Sequence of chain 20.F:
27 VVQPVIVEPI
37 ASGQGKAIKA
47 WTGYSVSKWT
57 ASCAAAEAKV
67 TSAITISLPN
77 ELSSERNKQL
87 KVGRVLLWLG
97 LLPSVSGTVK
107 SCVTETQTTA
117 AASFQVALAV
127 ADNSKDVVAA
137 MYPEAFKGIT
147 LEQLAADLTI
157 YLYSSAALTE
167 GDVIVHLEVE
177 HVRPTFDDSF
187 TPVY

A small-molecule ligand and the protein it binds are described below.
Small molecule (SMILES): Nc1ncnc2c1ncn2[C@@H]1O[C@H]([C@@H]2O[C@@H]3[C@H](O[P](=O)(O)O2)[C@@H](CO[P](=O)(O)O[C@H]2[C@@H](O)[C@H](n4cnc5c(N)ncnc54)O[C@@H]2COP(=O)=O)O[C@H]3n2ccc(=O)[nH]c2=O)[C@@H](O[P](=O)(O)OC[C@H]2O[C@@H](n3ccc(=O)[nH]c3=O)[C@H](O)[C@@H]2O)[C@H]1O

Binding-site contacts:
Ligand atom N1 contacts residue TRP47 of chain 20.F at 3.7 Å.
Ligand atom N9 contacts residue GLU140 of chain 20.F at 4.1 Å.
Ligand atom N9 contacts residue TRP47 of chain 20.F at 3.3 Å.
Ligand atom C6 contacts residue TRP47 of chain 20.F at 3.7 Å (hydrophobic).
Ligand atom O4' contacts residue GLU140 of chain 20.F at 3.0 Å (salt-bridge).
Ligand atom C5' contacts residue ARG90 of chain 20.F at 4.3 Å.
Ligand atom C1' contacts residue TRP47 of chain 20.F at 3.7 Å (hydrophobic).
Ligand atom C2' contacts residue LYS143 of chain 20.F at 3.7 Å.
Ligand atom N3 contacts residue TRP47 of chain 20.F at 3.4 Å.
Ligand atom C8 contacts residue TRP47 of chain 20.F at 3.6 Å (hydrophobic).
Ligand atom C4 contacts residue TRP47 of chain 20.F at 3.3 Å (hydrophobic).
Ligand atom O4' contacts residue LYS143 of chain 20.F at 4.4 Å.
Ligand atom C1' contacts residue GLU140 of chain 20.F at 2.7 Å.
Ligand atom N9 contacts residue LYS143 of chain 20.F at 3.2 Å (salt-bridge).
Ligand atom O4' contacts residue LYS143 of chain 20.F at 4.2 Å.
Ligand atom C4' contacts residue GLU140 of chain 20.F at 3.4 Å.
Ligand atom N7 contacts residue LYS143 of chain 20.F at 3.8 Å.
Ligand atom C5 contacts residue TRP47 of chain 20.F at 3.8 Å (hydrophobic).
Ligand atom C2 contacts residue TRP47 of chain 20.F at 3.4 Å (hydrophobic).
Ligand atom C8 contacts residue LYS143 of chain 20.F at 2.7 Å.
Ligand atom O2' contacts residue GLU140 of chain 20.F at 2.3 Å (salt-bridge).
Ligand atom O4' contacts residue TRP47 of chain 20.F at 3.4 Å.
Ligand atom C1' contacts residue LYS143 of chain 20.F at 3.2 Å.
Ligand atom N7 contacts residue TRP47 of chain 20.F at 3.6 Å.
Ligand atom O3' contacts residue GLU140 of chain 20.F at 4.4 Å.
Ligand atom O2' contacts residue LYS143 of chain 20.F at 3.8 Å.
Ligand atom C3' contacts residue GLU140 of chain 20.F at 3.8 Å.
Ligand atom N6 contacts residue TRP47 of chain 20.F at 4.2 Å.
Ligand atom C2' contacts residue GLU140 of chain 20.F at 3.0 Å.